Binding-site contacts:
Ligand atom OPG contacts residue SER1167 of chain 1.A at 2.6 Å (h-bond).
Ligand atom C18 contacts residue ILE1046 of chain 1.A at 3.7 Å (hydrophobic).
Ligand atom OPG contacts residue TRP1171 of chain 1.A at 3.7 Å.
Ligand atom C20 contacts residue PRO1159 of chain 1.A at 3.3 Å (hydrophobic).
Ligand atom C14 contacts residue HIS1039 of chain 1.A at 3.9 Å.
Ligand atom C5 contacts residue SER1167 of chain 1.A at 3.6 Å.
Ligand atom O1P contacts residue ARG1164 of chain 1.A at 2.9 Å (salt-bridge).
Ligand atom P4 contacts residue SER1167 of chain 1.A at 4.0 Å.
Ligand atom P1 contacts residue ARG1164 of chain 1.A at 3.9 Å.
Ligand atom O3P contacts residue HIS1039 of chain 1.A at 3.9 Å.
Ligand atom O2P contacts residue ARG1164 of chain 1.A at 3.3 Å (salt-bridge).
Ligand atom C3 contacts residue SER1167 of chain 1.A at 3.5 Å.
Ligand atom C20 contacts residue ILE1046 of chain 1.A at 3.6 Å (hydrophobic).
Ligand atom C10 contacts residue VAL1160 of chain 1.A at 4.0 Å (hydrophobic).
Ligand atom C4 contacts residue SER1167 of chain 1.A at 3.5 Å.
Ligand atom O2P contacts residue ILE1163 of chain 1.A at 3.6 Å.
Ligand atom O19 contacts residue HIS1039 of chain 1.A at 3.3 Å.
Ligand atom C8 contacts residue HIS1039 of chain 1.A at 3.9 Å.
Ligand atom O1 contacts residue VAL1035 of chain 1.A at 3.9 Å.
Ligand atom O5P contacts residue ARG1032 of chain 1.A at 3.5 Å (salt-bridge).
Ligand atom O3 contacts residue SER1167 of chain 1.A at 3.9 Å.
Ligand atom C13 contacts residue ILE1163 of chain 1.A at 4.0 Å (hydrophobic).
Ligand atom O21 contacts residue VAL1160 of chain 1.A at 3.6 Å.
Ligand atom O4 contacts residue SER1167 of chain 1.A at 2.8 Å (h-bond).
Ligand atom O4P contacts residue ARG1032 of chain 1.A at 3.4 Å (salt-bridge).
Ligand atom C10 contacts residue ILE1163 of chain 1.A at 3.6 Å (hydrophobic).
Ligand atom O6 contacts residue ILE1163 of chain 1.A at 4.0 Å.
Ligand atom O21 contacts residue ILE1163 of chain 1.A at 3.3 Å.
Ligand atom C7 contacts residue VAL1035 of chain 1.A at 3.8 Å (hydrophobic).
Ligand atom C12 contacts residue ILE1163 of chain 1.A at 3.5 Å (hydrophobic).
Ligand atom O7P contacts residue ARG1032 of chain 1.A at 3.4 Å (salt-bridge).
Ligand atom C22 contacts residue ILE1046 of chain 1.A at 3.8 Å (hydrophobic).
Ligand atom P5 contacts residue SER1167 of chain 1.A at 3.8 Å.
Ligand atom C20 contacts residue VAL1155 of chain 1.A at 4.0 Å (hydrophobic).
Ligand atom C18 contacts residue PRO1159 of chain 1.A at 3.9 Å (hydrophobic).
Ligand atom O2 contacts residue ARG1164 of chain 1.A at 3.4 Å (salt-bridge).
Ligand atom C2 contacts residue ARG1164 of chain 1.A at 3.9 Å.
Ligand atom C10 contacts residue HIS1039 of chain 1.A at 3.8 Å.
Ligand atom C16 contacts residue LEU1042 of chain 1.A at 3.7 Å (hydrophobic).
Ligand atom O22 contacts residue LEU1038 of chain 1.A at 4.0 Å.

This small molecule binds to this protein.
Small molecule (SMILES): CCCCCCCC(=O)OC[C@H](CO[P](=O)(O)OC1[C@H](O)[C@H](OP(=O)(O)O)C(OP(=O)(O)O)[C@H](OP(=O)(O)O)[C@H]1O)OC(=O)CCCCCCC

Sequence of chain 1.A:
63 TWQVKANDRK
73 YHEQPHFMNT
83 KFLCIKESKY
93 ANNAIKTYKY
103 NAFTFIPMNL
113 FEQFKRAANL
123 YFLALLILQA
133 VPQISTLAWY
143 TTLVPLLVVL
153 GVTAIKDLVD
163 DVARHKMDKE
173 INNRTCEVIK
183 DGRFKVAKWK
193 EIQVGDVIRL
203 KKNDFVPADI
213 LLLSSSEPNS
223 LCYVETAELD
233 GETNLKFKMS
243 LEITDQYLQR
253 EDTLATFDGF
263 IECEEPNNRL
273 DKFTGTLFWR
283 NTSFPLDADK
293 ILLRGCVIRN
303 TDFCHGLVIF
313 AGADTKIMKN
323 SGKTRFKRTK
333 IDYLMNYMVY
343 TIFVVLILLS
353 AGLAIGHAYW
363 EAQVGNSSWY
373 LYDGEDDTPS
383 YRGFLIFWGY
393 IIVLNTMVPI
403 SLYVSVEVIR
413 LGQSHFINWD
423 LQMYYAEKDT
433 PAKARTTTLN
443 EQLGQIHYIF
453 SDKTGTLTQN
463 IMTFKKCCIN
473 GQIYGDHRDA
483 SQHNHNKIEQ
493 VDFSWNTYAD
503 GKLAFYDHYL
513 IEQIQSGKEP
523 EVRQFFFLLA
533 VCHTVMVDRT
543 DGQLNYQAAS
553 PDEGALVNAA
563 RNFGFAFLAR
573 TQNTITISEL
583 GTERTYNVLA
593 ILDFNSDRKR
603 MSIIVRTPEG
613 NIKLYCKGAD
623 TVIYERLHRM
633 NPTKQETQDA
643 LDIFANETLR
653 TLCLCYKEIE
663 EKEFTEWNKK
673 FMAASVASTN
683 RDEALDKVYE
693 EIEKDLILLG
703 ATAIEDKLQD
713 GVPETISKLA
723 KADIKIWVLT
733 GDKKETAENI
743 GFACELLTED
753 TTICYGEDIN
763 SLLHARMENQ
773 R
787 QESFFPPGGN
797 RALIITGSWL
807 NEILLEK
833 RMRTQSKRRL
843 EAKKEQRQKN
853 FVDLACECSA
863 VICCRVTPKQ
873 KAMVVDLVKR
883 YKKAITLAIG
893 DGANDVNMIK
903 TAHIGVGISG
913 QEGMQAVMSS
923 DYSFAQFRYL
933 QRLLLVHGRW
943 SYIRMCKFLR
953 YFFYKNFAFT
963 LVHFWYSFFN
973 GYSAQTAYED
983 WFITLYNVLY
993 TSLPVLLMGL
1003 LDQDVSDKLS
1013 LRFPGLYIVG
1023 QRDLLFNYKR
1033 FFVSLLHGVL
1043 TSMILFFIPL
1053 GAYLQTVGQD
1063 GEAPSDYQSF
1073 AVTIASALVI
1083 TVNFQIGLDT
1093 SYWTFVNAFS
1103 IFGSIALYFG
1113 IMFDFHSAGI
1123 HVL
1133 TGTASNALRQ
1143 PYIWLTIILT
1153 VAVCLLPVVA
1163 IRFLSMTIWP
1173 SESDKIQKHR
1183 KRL